The protein below binds the small molecule below.
Small molecule (SMILES): C[C@H]1O[C@@H](n2cnc3c(N)ncnc32)[C@H](O)[C@@H]1O

Binding-site contacts:
Ligand atom C5 contacts residue B121 of chain 1.S at 3.4 Å.
Ligand atom C4' contacts residue THR222 of chain 1.A at 3.5 Å.
Ligand atom N1 contacts residue GLY261 of chain 1.A at 3.7 Å.
Ligand atom C4 contacts residue THR259 of chain 1.A at 3.3 Å.
Ligand atom C2 contacts residue THR259 of chain 1.A at 3.7 Å.
Ligand atom N6 contacts residue SER264 of chain 1.A at 3.7 Å.
Ligand atom O2' contacts residue B121 of chain 1.S at 2.9 Å (h-bond).
Ligand atom N7 contacts residue VAL300 of chain 1.A at 3.3 Å.
Ligand atom C2 contacts residue SER260 of chain 1.A at 3.5 Å.
Ligand atom C5' contacts residue PHE374 of chain 1.A at 3.7 Å (hydrophobic).
Ligand atom C4' contacts residue B121 of chain 1.S at 3.6 Å.
Ligand atom N6 contacts residue SER260 of chain 1.A at 3.4 Å (h-bond).
Ligand atom C4 contacts residue SER224 of chain 1.A at 3.7 Å.
Ligand atom C8 contacts residue SER301 of chain 1.A at 3.2 Å.
Ligand atom C1' contacts residue THR259 of chain 1.A at 3.5 Å.
Ligand atom O2' contacts residue SER224 of chain 1.A at 2.7 Å (h-bond).
Ligand atom C3' contacts residue B121 of chain 1.S at 3.4 Å.
Ligand atom C6 contacts residue SER260 of chain 1.A at 3.2 Å.
Ligand atom O3' contacts residue B121 of chain 1.S at 2.7 Å (h-bond).
Ligand atom N6 contacts residue SER299 of chain 1.A at 3.0 Å (h-bond).
Ligand atom C4 contacts residue B121 of chain 1.S at 3.4 Å.
Ligand atom C2 contacts residue VAL225 of chain 1.A at 3.6 Å (hydrophobic).
Ligand atom N7 contacts residue SER301 of chain 1.A at 3.0 Å (h-bond).
Ligand atom C8 contacts residue B121 of chain 1.S at 3.3 Å.
Ligand atom N1 contacts residue SER264 of chain 1.A at 3.6 Å.
Ligand atom N6 contacts residue GLY261 of chain 1.A at 3.0 Å (h-bond).
Ligand atom N3 contacts residue SER224 of chain 1.A at 2.9 Å (h-bond).
Ligand atom O2' contacts residue THR222 of chain 1.A at 3.2 Å (h-bond).
Ligand atom C5' contacts residue B121 of chain 1.S at 3.2 Å.
Ligand atom O4' contacts residue THR222 of chain 1.A at 3.4 Å.
Ligand atom C5 contacts residue SER260 of chain 1.A at 3.5 Å.
Ligand atom N3 contacts residue THR259 of chain 1.A at 3.6 Å.
Ligand atom C1' contacts residue SER224 of chain 1.A at 3.2 Å.
Ligand atom N1 contacts residue SER260 of chain 1.A at 3.3 Å.
Ligand atom C2' contacts residue SER224 of chain 1.A at 3.1 Å.
Ligand atom N9 contacts residue THR259 of chain 1.A at 3.3 Å.
Ligand atom N9 contacts residue B121 of chain 1.S at 3.4 Å.
Ligand atom N7 contacts residue B121 of chain 1.S at 3.3 Å.
Ligand atom C5' contacts residue SER301 of chain 1.A at 3.5 Å.
Ligand atom C8 contacts residue VAL300 of chain 1.A at 3.4 Å (hydrophobic).

Sequence of chain 1.A:
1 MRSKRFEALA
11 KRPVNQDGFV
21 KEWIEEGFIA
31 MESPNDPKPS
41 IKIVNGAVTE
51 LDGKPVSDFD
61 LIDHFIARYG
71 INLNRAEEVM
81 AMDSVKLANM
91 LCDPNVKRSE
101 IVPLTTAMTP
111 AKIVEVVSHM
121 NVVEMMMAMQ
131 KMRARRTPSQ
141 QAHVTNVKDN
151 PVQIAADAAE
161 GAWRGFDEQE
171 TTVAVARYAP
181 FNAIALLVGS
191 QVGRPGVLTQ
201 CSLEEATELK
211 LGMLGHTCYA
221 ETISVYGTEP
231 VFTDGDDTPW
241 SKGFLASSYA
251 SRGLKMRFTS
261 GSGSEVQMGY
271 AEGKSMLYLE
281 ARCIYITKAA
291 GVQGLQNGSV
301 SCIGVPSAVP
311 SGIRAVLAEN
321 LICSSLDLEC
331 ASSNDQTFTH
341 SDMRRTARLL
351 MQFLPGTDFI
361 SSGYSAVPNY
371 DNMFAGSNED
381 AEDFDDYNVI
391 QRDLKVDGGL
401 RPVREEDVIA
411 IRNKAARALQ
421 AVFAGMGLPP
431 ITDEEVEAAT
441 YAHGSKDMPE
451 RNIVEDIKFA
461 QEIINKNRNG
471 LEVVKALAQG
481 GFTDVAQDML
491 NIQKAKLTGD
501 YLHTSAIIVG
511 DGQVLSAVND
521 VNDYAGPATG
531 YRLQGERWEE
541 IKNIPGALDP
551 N